Binding-site contacts:
Ligand atom C5 contacts residue ILE3803 of chain 1.A at 2.9 Å (hydrophobic).
Ligand atom C14 contacts residue TRP3805 of chain 1.A at 2.9 Å (hydrophobic).
Ligand atom C24 contacts residue ASP3941 of chain 1.A at 3.6 Å.
Ligand atom C19 contacts residue GLU3756 of chain 1.A at 3.5 Å.
Ligand atom O3 contacts residue TYR3791 of chain 1.A at 3.7 Å.
Ligand atom C2 contacts residue LYS3753 of chain 1.A at 3.4 Å.
Ligand atom C18 contacts residue MET3929 of chain 1.A at 3.2 Å (hydrophobic).
Ligand atom C4 contacts residue ILE3803 of chain 1.A at 3.9 Å (hydrophobic).
Ligand atom C11 contacts residue LEU3751 of chain 1.A at 3.8 Å (hydrophobic).
Ligand atom C5 contacts residue ASP3941 of chain 1.A at 3.3 Å.
Ligand atom C18 contacts residue LEU3806 of chain 1.A at 3.6 Å (hydrophobic).
Ligand atom C7 contacts residue ILE3803 of chain 1.A at 3.4 Å (hydrophobic).
Ligand atom C4 contacts residue ASP3941 of chain 1.A at 3.7 Å.
Ligand atom O3 contacts residue ILE3803 of chain 1.A at 2.4 Å.
Ligand atom O5 contacts residue ILE3803 of chain 1.A at 3.1 Å.
Ligand atom C23 contacts residue ASP3941 of chain 1.A at 3.8 Å.
Ligand atom C6 contacts residue ILE3803 of chain 1.A at 2.5 Å (hydrophobic).
Ligand atom O5 contacts residue ASP3941 of chain 1.A at 3.0 Å (salt-bridge).
Ligand atom C5 contacts residue LYS3753 of chain 1.A at 3.8 Å.
Ligand atom C14 contacts residue LEU3751 of chain 1.A at 2.7 Å (hydrophobic).
Ligand atom C24 contacts residue ASN3927 of chain 1.A at 3.3 Å.
Ligand atom C17 contacts residue GLU3804 of chain 1.A at 3.6 Å.
Ligand atom O1 contacts residue SER3731 of chain 1.A at 3.8 Å.
Ligand atom C16 contacts residue ILE3803 of chain 1.A at 3.9 Å (hydrophobic).
Ligand atom O4 contacts residue LEU3806 of chain 1.A at 3.2 Å (h-bond).
Ligand atom C17 contacts residue LEU3806 of chain 1.A at 3.6 Å (hydrophobic).
Ligand atom C17 contacts residue MET3929 of chain 1.A at 3.7 Å (hydrophobic).
Ligand atom O4 contacts residue THR3809 of chain 1.A at 3.5 Å (h-bond).
Ligand atom O4 contacts residue MET3929 of chain 1.A at 2.7 Å (h-bond).
Ligand atom C4 contacts residue LYS3753 of chain 1.A at 3.6 Å.
Ligand atom C10 contacts residue PRO3735 of chain 1.A at 3.4 Å (hydrophobic).
Ligand atom C3 contacts residue LYS3753 of chain 1.A at 2.5 Å.
Ligand atom O2 contacts residue LYS3753 of chain 1.A at 3.4 Å (salt-bridge).
Ligand atom C10 contacts residue LEU3751 of chain 1.A at 3.1 Å (hydrophobic).
Ligand atom C19 contacts residue LYS3753 of chain 1.A at 1.2 Å.
Ligand atom C8 contacts residue LEU3751 of chain 1.A at 3.7 Å (hydrophobic).
Ligand atom C22 contacts residue THR3811 of chain 1.A at 2.9 Å.
Ligand atom C16 contacts residue GLU3804 of chain 1.A at 3.7 Å.
Ligand atom O5 contacts residue LYS3753 of chain 1.A at 3.2 Å.
Ligand atom C24 contacts residue ASN3926 of chain 1.A at 3.2 Å.

This protein binds this small molecule.
Small molecule (SMILES): COC[C@H]1OC(=O)c2coc3c2[C@@]1(C)C1=C(C3=O)[C@@H]2CCC(=O)[C@@]2(C)C[C@H]1OC(C)=O

Sequence of chain 1.A:
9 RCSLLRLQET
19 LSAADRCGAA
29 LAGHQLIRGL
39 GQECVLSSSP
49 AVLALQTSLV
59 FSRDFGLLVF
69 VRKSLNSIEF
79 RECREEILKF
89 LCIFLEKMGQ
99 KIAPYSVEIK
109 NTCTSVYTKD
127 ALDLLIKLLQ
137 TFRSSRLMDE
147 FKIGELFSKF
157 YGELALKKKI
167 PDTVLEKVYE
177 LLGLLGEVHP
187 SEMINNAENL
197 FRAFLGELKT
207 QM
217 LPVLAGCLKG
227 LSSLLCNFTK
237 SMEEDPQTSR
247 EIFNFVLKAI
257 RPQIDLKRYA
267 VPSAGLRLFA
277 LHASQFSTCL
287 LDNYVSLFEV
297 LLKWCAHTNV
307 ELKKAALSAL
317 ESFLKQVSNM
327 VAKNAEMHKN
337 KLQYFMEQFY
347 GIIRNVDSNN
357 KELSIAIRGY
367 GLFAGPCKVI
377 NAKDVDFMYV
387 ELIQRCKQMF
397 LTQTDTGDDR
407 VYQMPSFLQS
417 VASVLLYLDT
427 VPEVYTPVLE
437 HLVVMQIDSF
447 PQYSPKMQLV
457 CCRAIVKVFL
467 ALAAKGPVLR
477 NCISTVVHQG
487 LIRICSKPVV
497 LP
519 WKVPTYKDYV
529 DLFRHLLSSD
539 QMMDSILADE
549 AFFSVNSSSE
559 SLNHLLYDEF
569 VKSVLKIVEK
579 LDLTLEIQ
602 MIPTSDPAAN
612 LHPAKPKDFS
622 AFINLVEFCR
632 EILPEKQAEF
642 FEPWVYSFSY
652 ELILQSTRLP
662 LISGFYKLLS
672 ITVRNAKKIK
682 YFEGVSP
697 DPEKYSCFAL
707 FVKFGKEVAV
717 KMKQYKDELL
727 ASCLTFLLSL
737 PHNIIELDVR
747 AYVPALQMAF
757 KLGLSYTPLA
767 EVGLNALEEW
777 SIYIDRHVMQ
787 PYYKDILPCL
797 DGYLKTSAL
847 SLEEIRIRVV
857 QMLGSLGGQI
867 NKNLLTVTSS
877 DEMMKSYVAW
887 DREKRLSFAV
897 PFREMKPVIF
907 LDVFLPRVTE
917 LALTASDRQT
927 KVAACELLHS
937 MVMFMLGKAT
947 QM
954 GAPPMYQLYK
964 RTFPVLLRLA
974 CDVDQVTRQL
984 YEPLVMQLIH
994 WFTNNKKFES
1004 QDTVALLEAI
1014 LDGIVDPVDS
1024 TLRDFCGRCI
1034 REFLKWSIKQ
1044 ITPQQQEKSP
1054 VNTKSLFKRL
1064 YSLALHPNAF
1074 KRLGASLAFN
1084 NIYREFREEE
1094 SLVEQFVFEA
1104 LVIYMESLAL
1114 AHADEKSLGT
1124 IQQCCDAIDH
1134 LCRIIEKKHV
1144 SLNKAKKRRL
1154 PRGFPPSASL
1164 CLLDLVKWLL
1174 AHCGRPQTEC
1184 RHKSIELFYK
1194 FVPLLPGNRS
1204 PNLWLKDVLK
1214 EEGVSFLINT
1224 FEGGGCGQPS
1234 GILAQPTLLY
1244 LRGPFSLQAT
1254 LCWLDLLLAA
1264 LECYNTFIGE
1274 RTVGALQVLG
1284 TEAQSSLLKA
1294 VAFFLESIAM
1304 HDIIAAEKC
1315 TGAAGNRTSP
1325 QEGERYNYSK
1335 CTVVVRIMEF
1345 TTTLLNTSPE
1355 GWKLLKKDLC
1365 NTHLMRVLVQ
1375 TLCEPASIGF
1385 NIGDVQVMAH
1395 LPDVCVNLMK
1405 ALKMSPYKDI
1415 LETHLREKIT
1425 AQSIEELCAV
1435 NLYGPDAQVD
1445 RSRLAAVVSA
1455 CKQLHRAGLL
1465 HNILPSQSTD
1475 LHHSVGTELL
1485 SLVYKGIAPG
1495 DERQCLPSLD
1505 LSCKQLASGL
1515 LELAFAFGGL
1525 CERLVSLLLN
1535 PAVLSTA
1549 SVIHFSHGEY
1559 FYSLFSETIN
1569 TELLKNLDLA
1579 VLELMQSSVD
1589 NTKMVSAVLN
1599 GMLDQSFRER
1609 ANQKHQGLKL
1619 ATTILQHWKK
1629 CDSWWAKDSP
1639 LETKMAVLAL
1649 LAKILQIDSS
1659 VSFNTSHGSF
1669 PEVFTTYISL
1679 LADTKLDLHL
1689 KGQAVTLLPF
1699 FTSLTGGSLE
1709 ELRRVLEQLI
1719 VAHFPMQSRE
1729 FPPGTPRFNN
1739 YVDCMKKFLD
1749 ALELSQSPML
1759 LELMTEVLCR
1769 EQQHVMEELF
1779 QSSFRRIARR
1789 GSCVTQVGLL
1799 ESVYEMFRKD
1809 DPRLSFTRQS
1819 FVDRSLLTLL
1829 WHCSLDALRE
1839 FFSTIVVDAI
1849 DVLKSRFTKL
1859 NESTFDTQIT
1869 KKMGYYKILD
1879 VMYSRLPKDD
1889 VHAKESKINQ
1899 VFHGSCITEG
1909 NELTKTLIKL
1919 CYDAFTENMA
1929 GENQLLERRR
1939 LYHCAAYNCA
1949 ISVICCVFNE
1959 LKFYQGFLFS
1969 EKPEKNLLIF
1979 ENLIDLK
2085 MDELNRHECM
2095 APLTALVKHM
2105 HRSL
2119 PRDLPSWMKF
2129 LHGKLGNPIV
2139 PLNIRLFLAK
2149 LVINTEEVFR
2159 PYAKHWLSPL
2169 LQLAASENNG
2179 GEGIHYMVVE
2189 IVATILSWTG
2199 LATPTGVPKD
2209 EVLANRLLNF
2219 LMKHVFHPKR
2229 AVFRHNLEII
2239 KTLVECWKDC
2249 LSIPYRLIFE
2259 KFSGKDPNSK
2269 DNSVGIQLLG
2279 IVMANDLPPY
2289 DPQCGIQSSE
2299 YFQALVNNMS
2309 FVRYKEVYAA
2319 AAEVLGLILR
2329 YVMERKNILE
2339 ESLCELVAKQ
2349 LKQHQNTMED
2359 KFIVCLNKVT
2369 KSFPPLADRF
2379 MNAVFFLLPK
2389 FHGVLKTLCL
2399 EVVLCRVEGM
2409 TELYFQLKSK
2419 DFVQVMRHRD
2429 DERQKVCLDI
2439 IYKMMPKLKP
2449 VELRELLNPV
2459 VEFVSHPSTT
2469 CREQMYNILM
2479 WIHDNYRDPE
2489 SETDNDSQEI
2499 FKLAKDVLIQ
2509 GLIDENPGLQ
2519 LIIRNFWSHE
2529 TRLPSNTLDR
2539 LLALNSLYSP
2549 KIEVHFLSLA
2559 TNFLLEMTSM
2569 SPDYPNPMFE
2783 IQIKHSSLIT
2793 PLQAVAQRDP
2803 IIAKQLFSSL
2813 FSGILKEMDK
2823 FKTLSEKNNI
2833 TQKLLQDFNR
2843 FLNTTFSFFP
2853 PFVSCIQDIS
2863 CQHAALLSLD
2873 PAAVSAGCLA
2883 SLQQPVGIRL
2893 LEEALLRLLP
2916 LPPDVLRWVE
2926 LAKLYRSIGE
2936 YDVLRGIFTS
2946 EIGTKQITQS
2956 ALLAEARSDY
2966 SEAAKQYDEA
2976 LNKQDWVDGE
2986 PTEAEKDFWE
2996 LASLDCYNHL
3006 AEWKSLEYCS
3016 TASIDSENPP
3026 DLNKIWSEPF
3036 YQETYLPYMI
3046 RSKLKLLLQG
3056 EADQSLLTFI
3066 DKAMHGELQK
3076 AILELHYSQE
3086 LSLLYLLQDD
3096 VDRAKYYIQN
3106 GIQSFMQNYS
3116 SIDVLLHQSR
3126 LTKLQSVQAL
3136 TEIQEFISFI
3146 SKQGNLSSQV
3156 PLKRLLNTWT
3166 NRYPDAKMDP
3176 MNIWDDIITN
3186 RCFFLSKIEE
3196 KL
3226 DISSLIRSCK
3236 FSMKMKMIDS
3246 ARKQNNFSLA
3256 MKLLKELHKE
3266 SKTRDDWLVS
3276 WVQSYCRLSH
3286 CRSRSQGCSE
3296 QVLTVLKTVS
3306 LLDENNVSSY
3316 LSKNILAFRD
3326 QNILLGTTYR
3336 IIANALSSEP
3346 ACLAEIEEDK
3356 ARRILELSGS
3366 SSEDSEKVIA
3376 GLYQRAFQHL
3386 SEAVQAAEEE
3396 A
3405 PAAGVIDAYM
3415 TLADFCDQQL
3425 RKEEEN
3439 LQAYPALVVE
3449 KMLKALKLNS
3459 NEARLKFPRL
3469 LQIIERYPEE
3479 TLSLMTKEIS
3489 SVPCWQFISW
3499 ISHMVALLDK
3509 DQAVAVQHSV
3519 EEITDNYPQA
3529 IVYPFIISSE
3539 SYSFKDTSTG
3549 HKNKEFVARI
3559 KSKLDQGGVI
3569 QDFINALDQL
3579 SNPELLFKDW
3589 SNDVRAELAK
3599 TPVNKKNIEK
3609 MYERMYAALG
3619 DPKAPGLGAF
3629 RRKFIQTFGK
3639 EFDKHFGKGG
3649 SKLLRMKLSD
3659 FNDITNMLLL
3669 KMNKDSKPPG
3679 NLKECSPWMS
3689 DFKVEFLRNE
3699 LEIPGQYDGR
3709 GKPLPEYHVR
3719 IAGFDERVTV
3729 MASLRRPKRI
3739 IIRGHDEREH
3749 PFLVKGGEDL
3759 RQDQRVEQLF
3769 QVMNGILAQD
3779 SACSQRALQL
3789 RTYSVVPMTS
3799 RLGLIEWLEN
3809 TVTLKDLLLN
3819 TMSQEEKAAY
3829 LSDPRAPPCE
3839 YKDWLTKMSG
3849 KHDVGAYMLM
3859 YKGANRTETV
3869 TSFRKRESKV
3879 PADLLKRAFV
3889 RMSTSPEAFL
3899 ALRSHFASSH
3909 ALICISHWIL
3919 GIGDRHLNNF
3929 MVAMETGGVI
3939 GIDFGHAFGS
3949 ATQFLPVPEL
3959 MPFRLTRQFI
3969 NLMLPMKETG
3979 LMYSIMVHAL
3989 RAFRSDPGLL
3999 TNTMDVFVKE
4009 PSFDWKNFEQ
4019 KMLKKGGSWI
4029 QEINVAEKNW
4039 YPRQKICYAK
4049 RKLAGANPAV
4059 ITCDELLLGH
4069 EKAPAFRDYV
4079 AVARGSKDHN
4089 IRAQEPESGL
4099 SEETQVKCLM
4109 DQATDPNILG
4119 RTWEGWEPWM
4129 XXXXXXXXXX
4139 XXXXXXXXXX